Sequence of chain 1.A:
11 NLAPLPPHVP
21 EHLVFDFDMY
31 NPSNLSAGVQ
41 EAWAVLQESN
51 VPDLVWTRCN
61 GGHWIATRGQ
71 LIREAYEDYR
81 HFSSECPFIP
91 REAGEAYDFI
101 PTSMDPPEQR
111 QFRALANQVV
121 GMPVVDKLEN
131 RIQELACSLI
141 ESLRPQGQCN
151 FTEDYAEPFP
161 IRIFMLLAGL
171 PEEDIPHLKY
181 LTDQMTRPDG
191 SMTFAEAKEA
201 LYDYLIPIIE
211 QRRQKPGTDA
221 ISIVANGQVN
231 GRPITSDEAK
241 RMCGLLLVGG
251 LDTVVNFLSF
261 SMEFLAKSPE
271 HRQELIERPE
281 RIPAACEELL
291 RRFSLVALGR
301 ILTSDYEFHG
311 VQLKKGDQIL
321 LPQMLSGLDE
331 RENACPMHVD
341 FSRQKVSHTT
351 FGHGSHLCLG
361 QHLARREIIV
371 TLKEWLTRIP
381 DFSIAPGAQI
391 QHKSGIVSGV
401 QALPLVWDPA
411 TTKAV

The small molecule below binds the protein below.
Small molecule (SMILES): CC1(C)[C@@H]2CC[C@@]1(C)C(=O)C2

Binding-site contacts:
Ligand atom C8 contacts residue LEU298 of chain 1.A at 3.6 Å (hydrophobic).
Ligand atom C3 contacts residue HEM1 of chain 1.B at 4.4 Å.
Ligand atom C4 contacts residue HEM1 of chain 1.B at 3.5 Å.
Ligand atom C9 contacts residue THR253 of chain 1.A at 4.0 Å.
Ligand atom C6 contacts residue LEU245 of chain 1.A at 3.9 Å (hydrophobic).
Ligand atom O contacts residue TYR97 of chain 1.A at 2.7 Å (h-bond).
Ligand atom C9 contacts residue VAL397 of chain 1.A at 4.3 Å (hydrophobic).
Ligand atom C2 contacts residue TYR97 of chain 1.A at 3.7 Å (hydrophobic).
Ligand atom O contacts residue LEU245 of chain 1.A at 3.7 Å.
Ligand atom C1 contacts residue VAL248 of chain 1.A at 4.3 Å (hydrophobic).
Ligand atom C10 contacts residue VAL248 of chain 1.A at 3.5 Å (hydrophobic).
Ligand atom O contacts residue THR102 of chain 1.A at 4.4 Å.
Ligand atom C8 contacts residue VAL296 of chain 1.A at 3.6 Å (hydrophobic).
Ligand atom C8 contacts residue HEM1 of chain 1.B at 4.3 Å.
Ligand atom C4 contacts residue LEU245 of chain 1.A at 4.4 Å (hydrophobic).
Ligand atom C6 contacts residue GLY249 of chain 1.A at 4.2 Å.
Ligand atom C2 contacts residue THR102 of chain 1.A at 4.5 Å.
Ligand atom O contacts residue PHE88 of chain 1.A at 3.9 Å.
Ligand atom C9 contacts residue VAL296 of chain 1.A at 3.9 Å (hydrophobic).
Ligand atom C6 contacts residue VAL248 of chain 1.A at 4.0 Å (hydrophobic).
Ligand atom C9 contacts residue HEM1 of chain 1.B at 3.8 Å.
Ligand atom C3 contacts residue THR102 of chain 1.A at 3.6 Å.
Ligand atom C3 contacts residue LEU245 of chain 1.A at 3.6 Å (hydrophobic).
Ligand atom C3 contacts residue TYR97 of chain 1.A at 4.0 Å (hydrophobic).
Ligand atom C10 contacts residue VAL397 of chain 1.A at 4.0 Å (hydrophobic).
Ligand atom C2 contacts residue LEU245 of chain 1.A at 3.7 Å (hydrophobic).
Ligand atom C10 contacts residue THR186 of chain 1.A at 4.3 Å.
Ligand atom C6 contacts residue THR253 of chain 1.A at 4.4 Å.
Ligand atom C5 contacts residue LEU245 of chain 1.A at 3.8 Å (hydrophobic).
Ligand atom C7 contacts residue HEM1 of chain 1.B at 4.4 Å.
Ligand atom C5 contacts residue HEM1 of chain 1.B at 3.6 Å.